Binding-site contacts:
Ligand atom CE1 contacts residue LEU114 of chain 1.F at 3.5 Å (hydrophobic).
Ligand atom CD contacts residue ILE28 of chain 1.F at 3.4 Å (hydrophobic).
Ligand atom C4 contacts residue ARG22 of chain 1.F at 3.5 Å.
Ligand atom CZ contacts residue THR79 of chain 1.E at 3.2 Å.
Ligand atom F1 contacts residue ASP78 of chain 1.E at 3.8 Å.
Ligand atom CD2 contacts residue TYR62 of chain 1.F at 3.5 Å (hydrophobic).
Ligand atom C9 contacts residue TYR62 of chain 1.F at 3.6 Å (hydrophobic).
Ligand atom CB contacts residue TYR62 of chain 1.F at 3.5 Å (hydrophobic).
Ligand atom CD contacts residue TYR112 of chain 1.F at 3.8 Å (hydrophobic).
Ligand atom F2 contacts residue VAL44 of chain 1.E at 3.1 Å.
Ligand atom C1 contacts residue ILE28 of chain 1.F at 3.8 Å (hydrophobic).
Ligand atom C contacts residue TYR62 of chain 1.F at 3.5 Å (hydrophobic).
Ligand atom O contacts residue TYR62 of chain 1.F at 2.5 Å (h-bond).
Ligand atom F1 contacts residue LEU114 of chain 1.F at 3.4 Å.
Ligand atom C contacts residue SER60 of chain 1.F at 3.5 Å.
Ligand atom CZ contacts residue LEU114 of chain 1.F at 3.5 Å (hydrophobic).
Ligand atom F2 contacts residue ILE92 of chain 1.F at 3.1 Å.
Ligand atom O contacts residue PHE82 of chain 1.E at 3.6 Å.
Ligand atom N contacts residue TYR62 of chain 1.F at 2.7 Å (h-bond).
Ligand atom CA contacts residue TYR62 of chain 1.F at 3.6 Å (hydrophobic).
Ligand atom F1 contacts residue PHE82 of chain 1.E at 3.3 Å.
Ligand atom CE contacts residue ASP26 of chain 1.F at 2.9 Å.
Ligand atom C4 contacts residue ASP26 of chain 1.F at 3.3 Å.
Ligand atom C7 contacts residue LEU48 of chain 1.E at 3.5 Å (hydrophobic).
Ligand atom C6 contacts residue LEU23 of chain 1.F at 3.5 Å (hydrophobic).
Ligand atom CE1 contacts residue THR79 of chain 1.E at 3.8 Å.
Ligand atom CE contacts residue LEU189 of chain 1.F at 3.4 Å (hydrophobic).
Ligand atom C8 contacts residue TYR62 of chain 1.F at 3.4 Å (hydrophobic).
Ligand atom O contacts residue SER60 of chain 1.F at 3.4 Å (h-bond).
Ligand atom O contacts residue TYR112 of chain 1.F at 3.8 Å.
Ligand atom CD2 contacts residue LEU48 of chain 1.E at 3.5 Å (hydrophobic).
Ligand atom C3 contacts residue ASP26 of chain 1.F at 3.6 Å.
Ligand atom C5 contacts residue LEU23 of chain 1.F at 3.8 Å (hydrophobic).
Ligand atom O2 contacts residue LEU48 of chain 1.E at 3.7 Å.
Ligand atom CB contacts residue ILE90 of chain 1.F at 3.6 Å (hydrophobic).
Ligand atom F2 contacts residue LEU48 of chain 1.E at 3.7 Å.
Ligand atom CD contacts residue TYR62 of chain 1.F at 3.4 Å (hydrophobic).
Ligand atom F1 contacts residue THR79 of chain 1.E at 3.3 Å.
Ligand atom CE contacts residue ILE28 of chain 1.F at 3.6 Å (hydrophobic).
Ligand atom CE2 contacts residue LEU48 of chain 1.E at 3.5 Å (hydrophobic).

Sequence of chain 1.F:
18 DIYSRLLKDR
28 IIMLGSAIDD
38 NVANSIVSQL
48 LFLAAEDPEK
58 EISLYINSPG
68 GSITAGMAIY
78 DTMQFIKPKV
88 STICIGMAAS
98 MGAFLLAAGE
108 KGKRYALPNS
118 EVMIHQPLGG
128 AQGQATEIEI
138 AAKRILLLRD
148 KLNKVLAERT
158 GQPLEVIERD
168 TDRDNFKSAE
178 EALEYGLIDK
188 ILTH

Sequence of chain 1.E:
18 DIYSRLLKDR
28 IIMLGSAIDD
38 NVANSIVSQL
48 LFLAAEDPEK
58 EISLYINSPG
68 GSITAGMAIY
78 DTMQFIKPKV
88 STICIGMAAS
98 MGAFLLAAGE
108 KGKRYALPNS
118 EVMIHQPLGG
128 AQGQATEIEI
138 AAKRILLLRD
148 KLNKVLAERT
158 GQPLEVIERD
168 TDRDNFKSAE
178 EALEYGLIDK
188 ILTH

The protein below binds the small molecule below.
Small molecule (SMILES): C[C@@H]1C[C@H]2C(=O)OC[C@H](NC(=O)[C@H](Cc3cc(F)cc(F)c3)NC(=O)CCC3CCCCC3)C(=O)N3CCC[C@H]3C(=O)N3CC=CC[C@H]3C(=O)N[C@@H](C)C(=O)N2C1